Binding-site contacts:
Ligand atom C22 contacts residue CYS165 of chain 2.A at 3.6 Å (hydrophobic).
Ligand atom C20 contacts residue SER152 of chain 2.A at 3.5 Å.
Ligand atom C23 contacts residue SER155 of chain 2.A at 3.7 Å.
Ligand atom C25 contacts residue ARG151 of chain 2.A at 3.9 Å.
Ligand atom C3 contacts residue ILE148 of chain 2.A at 3.9 Å (hydrophobic).
Ligand atom C12 contacts residue HIS182 of chain 2.A at 3.6 Å.
Ligand atom C16 contacts residue TRP163 of chain 2.A at 3.4 Å (hydrophobic).
Ligand atom C13 contacts residue LEU107 of chain 2.A at 3.6 Å (hydrophobic).
Ligand atom C27 contacts residue LEU110 of chain 2.A at 3.9 Å (hydrophobic).
Ligand atom O3 contacts residue ARG151 of chain 2.A at 2.7 Å (salt-bridge).
Ligand atom C19 contacts residue SER152 of chain 2.A at 3.6 Å.
Ligand atom C21 contacts residue SER152 of chain 2.A at 3.7 Å.
Ligand atom C23 contacts residue TYR28 of chain 2.A at 3.8 Å (hydrophobic).
Ligand atom C27 contacts residue ILE148 of chain 2.A at 3.6 Å (hydrophobic).
Ligand atom C6 contacts residue VAL177 of chain 2.A at 3.9 Å (hydrophobic).
Ligand atom C9 contacts residue HIS272 of chain 2.A at 3.8 Å.
Ligand atom C8 contacts residue VAL111 of chain 2.A at 3.8 Å (hydrophobic).
Ligand atom O contacts residue HIS272 of chain 2.A at 3.8 Å.
Ligand atom C7 contacts residue VAL111 of chain 2.A at 4.0 Å (hydrophobic).
Ligand atom C27 contacts residue SER114 of chain 2.A at 3.0 Å.
Ligand atom C22 contacts residue SER155 of chain 2.A at 3.6 Å.
Ligand atom O2 contacts residue SER155 of chain 2.A at 3.1 Å (h-bond).
Ligand atom O1 contacts residue HIS272 of chain 2.A at 2.9 Å (h-bond).
Ligand atom C23 contacts residue TYR24 of chain 2.A at 3.5 Å (hydrophobic).
Ligand atom C10 contacts residue HIS272 of chain 2.A at 3.5 Å.
Ligand atom C14 contacts residue HIS182 of chain 2.A at 3.8 Å.
Ligand atom C25 contacts residue SER114 of chain 2.A at 3.7 Å.
Ligand atom O2 contacts residue SER152 of chain 2.A at 3.2 Å.
Ligand atom C26 contacts residue SER114 of chain 2.A at 3.7 Å.
Ligand atom C17 contacts residue VAL177 of chain 2.A at 3.9 Å (hydrophobic).
Ligand atom O3 contacts residue SER114 of chain 2.A at 2.7 Å (h-bond).
Ligand atom C18 contacts residue VAL177 of chain 2.A at 3.5 Å (hydrophobic).
Ligand atom C10 contacts residue PHE297 of chain 2.A at 3.5 Å (hydrophobic).
Ligand atom O2 contacts residue TYR24 of chain 2.A at 2.9 Å (h-bond).
Ligand atom O1 contacts residue HIS182 of chain 2.A at 2.8 Å (h-bond).
Ligand atom C14 contacts residue HIS272 of chain 2.A at 3.7 Å.
Ligand atom O contacts residue VAL111 of chain 2.A at 3.7 Å.
Ligand atom C26 contacts residue SER152 of chain 2.A at 4.0 Å.
Ligand atom C11 contacts residue LEU289 of chain 2.A at 3.8 Å (hydrophobic).
Ligand atom C contacts residue LEU110 of chain 2.A at 3.9 Å (hydrophobic).

Sequence of chain 2.A:
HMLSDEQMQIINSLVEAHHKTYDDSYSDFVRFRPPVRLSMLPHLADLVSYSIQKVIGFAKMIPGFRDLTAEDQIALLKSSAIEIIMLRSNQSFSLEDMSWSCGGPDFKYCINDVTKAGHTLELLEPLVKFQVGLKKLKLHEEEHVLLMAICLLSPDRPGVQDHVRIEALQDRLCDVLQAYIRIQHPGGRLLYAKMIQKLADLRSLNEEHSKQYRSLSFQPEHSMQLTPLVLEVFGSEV

This protein binds this small molecule.
Small molecule (SMILES): C=C1/C(=C\C=C2/CCC[C@]3(C)[C@@H]([C@H](C)[C@@H]4CC[C@H](C(C)(C)O)O4)CC[C@@H]23)C[C@@H](O)C[C@@H]1O